A protein and the small-molecule ligand that binds it are described below.
Small molecule (SMILES): Nc1nc2c(ncn2[C@@H]2O[C@H](CO[P](=O)(O)O[P](=O)(O)NP(=O)(O)O)[C@@H](O)[C@H]2O)c(=O)[nH]1

Binding-site contacts:
Ligand atom O1G contacts residue TYR60 of chain 1.A at 2.7 Å (h-bond).
Ligand atom N2 contacts residue ASP146 of chain 1.A at 3.0 Å (salt-bridge).
Ligand atom PB contacts residue MG1 of chain 1.F at 3.4 Å.
Ligand atom O2B contacts residue LYS44 of chain 1.A at 2.9 Å (salt-bridge).
Ligand atom O4' contacts residue LYS144 of chain 1.A at 3.2 Å (salt-bridge).
Ligand atom O2' contacts residue LYS58 of chain 1.A at 3.3 Å (salt-bridge).
Ligand atom O2A contacts residue THR46 of chain 1.A at 2.7 Å (h-bond).
Ligand atom O2A contacts residue THR45 of chain 1.A at 3.1 Å (h-bond).
Ligand atom O2G contacts residue MG1 of chain 1.F at 1.9 Å.
Ligand atom O1A contacts residue TYR60 of chain 1.A at 3.3 Å.
Ligand atom N3B contacts residue MG1 of chain 1.F at 3.6 Å.
Ligand atom O2B contacts residue GLY43 of chain 1.A at 3.3 Å (h-bond).
Ligand atom O5' contacts residue THR46 of chain 1.A at 3.1 Å (h-bond).
Ligand atom O2A contacts residue GLY43 of chain 1.A at 3.5 Å.
Ligand atom C8 contacts residue GLY43 of chain 1.A at 3.5 Å.
Ligand atom O2G contacts residue THR63 of chain 1.A at 2.9 Å (h-bond).
Ligand atom C8 contacts residue THR46 of chain 1.A at 3.6 Å.
Ligand atom O6 contacts residue ASN143 of chain 1.A at 3.0 Å (h-bond).
Ligand atom O3G contacts residue GLY40 of chain 1.A at 3.5 Å.
Ligand atom C2' contacts residue THR46 of chain 1.A at 3.5 Å.
Ligand atom O6 contacts residue LYS173 of chain 1.A at 3.3 Å (salt-bridge).
Ligand atom N2 contacts residue ILE147 of chain 1.A at 3.5 Å.
Ligand atom O1G contacts residue ALA62 of chain 1.A at 3.6 Å.
Ligand atom N3B contacts residue GLY41 of chain 1.A at 3.1 Å (h-bond).
Ligand atom O6 contacts residue ALA172 of chain 1.A at 3.0 Å (h-bond).
Ligand atom O3G contacts residue LYS44 of chain 1.A at 2.8 Å (salt-bridge).
Ligand atom O3G contacts residue GLY89 of chain 1.A at 2.7 Å (h-bond).
Ligand atom PA contacts residue THR46 of chain 1.A at 3.5 Å.
Ligand atom O3' contacts residue LYS58 of chain 1.A at 2.8 Å (salt-bridge).
Ligand atom O1B contacts residue THR45 of chain 1.A at 3.0 Å (h-bond).
Ligand atom N1 contacts residue LYS173 of chain 1.A at 3.6 Å.
Ligand atom O2' contacts residue GLU57 of chain 1.A at 2.7 Å (salt-bridge).
Ligand atom N3B contacts residue TYR60 of chain 1.A at 3.3 Å.
Ligand atom PG contacts residue MG1 of chain 1.F at 3.2 Å.
Ligand atom N7 contacts residue ASN143 of chain 1.A at 3.1 Å (h-bond).
Ligand atom N1 contacts residue ASP146 of chain 1.A at 2.8 Å (salt-bridge).
Ligand atom O3A contacts residue GLY43 of chain 1.A at 3.1 Å (h-bond).
Ligand atom O1B contacts residue MG1 of chain 1.F at 2.2 Å.
Ligand atom PB contacts residue LYS44 of chain 1.A at 3.6 Å.
Ligand atom O2B contacts residue THR42 of chain 1.A at 3.4 Å (h-bond).

Sequence of chain 1.A:
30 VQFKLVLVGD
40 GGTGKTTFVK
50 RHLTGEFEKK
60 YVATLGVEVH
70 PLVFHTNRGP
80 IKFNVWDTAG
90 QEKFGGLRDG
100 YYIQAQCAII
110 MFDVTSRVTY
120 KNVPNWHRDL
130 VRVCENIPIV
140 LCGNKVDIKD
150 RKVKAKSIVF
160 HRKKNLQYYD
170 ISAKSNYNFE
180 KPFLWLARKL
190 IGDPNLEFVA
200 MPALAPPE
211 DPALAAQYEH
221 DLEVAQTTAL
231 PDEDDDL